Binding-site contacts:
Ligand atom C8 contacts residue ASP31 of chain 1.B at 3.8 Å.
Ligand atom C5 contacts residue PHE9 of chain 1.B at 3.8 Å (hydrophobic).
Ligand atom O6 contacts residue PHE9 of chain 1.B at 3.4 Å.
Ligand atom O6 contacts residue PHE7 of chain 1.B at 4.1 Å.
Ligand atom C1 contacts residue PHE9 of chain 1.B at 3.7 Å (hydrophobic).
Ligand atom O3 contacts residue ARG67 of chain 1.B at 3.8 Å.
Ligand atom O4 contacts residue PHE9 of chain 1.B at 4.1 Å.
Ligand atom O7 contacts residue ASN63 of chain 1.B at 3.2 Å (h-bond).
Ligand atom C7 contacts residue ASP31 of chain 1.B at 4.0 Å.
Ligand atom C6 contacts residue GLN61 of chain 1.B at 3.1 Å.
Ligand atom O3 contacts residue LYS12 of chain 1.B at 3.4 Å (salt-bridge).
Ligand atom C2 contacts residue PHE9 of chain 1.B at 4.0 Å (hydrophobic).
Ligand atom C6 contacts residue PHE7 of chain 1.B at 3.8 Å (hydrophobic).
Ligand atom O7 contacts residue ARG67 of chain 1.B at 3.2 Å (salt-bridge).
Ligand atom C6 contacts residue PHE9 of chain 1.B at 3.9 Å (hydrophobic).
Ligand atom C1 contacts residue THR65 of chain 1.B at 4.1 Å.
Ligand atom C3 contacts residue ASP31 of chain 1.B at 3.9 Å.
Ligand atom O5 contacts residue ASN63 of chain 1.B at 2.3 Å (h-bond).
Ligand atom C1 contacts residue ASN63 of chain 1.B at 1.4 Å.
Ligand atom C2 contacts residue ASP31 of chain 1.B at 4.0 Å.
Ligand atom N2 contacts residue ASP31 of chain 1.B at 3.1 Å (salt-bridge).
Ligand atom O2 contacts residue TYR62 of chain 1.B at 3.5 Å.
Ligand atom C3 contacts residue ASN63 of chain 1.B at 3.8 Å.
Ligand atom O6 contacts residue THR26 of chain 1.B at 4.1 Å.
Ligand atom C2 contacts residue PHE7 of chain 1.B at 4.1 Å (hydrophobic).
Ligand atom C8 contacts residue ARG67 of chain 1.B at 3.5 Å.
Ligand atom O6 contacts residue GLN61 of chain 1.B at 3.7 Å.
Ligand atom C2 contacts residue ASN63 of chain 1.B at 2.5 Å.
Ligand atom O7 contacts residue VAL30 of chain 1.B at 3.6 Å.
Ligand atom C6 contacts residue PHE9 of chain 1.B at 3.8 Å (hydrophobic).
Ligand atom C5 contacts residue ASN63 of chain 1.B at 3.6 Å.
Ligand atom N2 contacts residue ASN63 of chain 1.B at 2.9 Å (h-bond).
Ligand atom C7 contacts residue ARG67 of chain 1.B at 3.7 Å.
Ligand atom C2 contacts residue VAL30 of chain 1.B at 4.1 Å (hydrophobic).
Ligand atom O4 contacts residue VAL30 of chain 1.B at 3.9 Å.
Ligand atom C4 contacts residue PHE7 of chain 1.B at 3.6 Å (hydrophobic).
Ligand atom C6 contacts residue THR26 of chain 1.B at 3.6 Å.
Ligand atom C7 contacts residue ASN63 of chain 1.B at 3.3 Å.
Ligand atom C5 contacts residue PHE9 of chain 1.B at 3.9 Å (hydrophobic).
Ligand atom O7 contacts residue VAL28 of chain 1.B at 4.1 Å.

Sequence of chain 1.B:
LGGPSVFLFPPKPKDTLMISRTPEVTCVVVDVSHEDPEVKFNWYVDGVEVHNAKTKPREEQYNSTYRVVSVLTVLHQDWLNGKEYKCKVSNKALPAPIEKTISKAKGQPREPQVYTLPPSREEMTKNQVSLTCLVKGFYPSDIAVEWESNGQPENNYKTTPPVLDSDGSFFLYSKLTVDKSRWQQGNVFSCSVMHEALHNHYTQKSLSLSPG

A protein and the small-molecule ligand that binds it are described below.
Small molecule (SMILES): CC(=O)N[C@H]1[C@H](O[C@H]2[C@H](O)[C@@H](NC(C)=O)CO[C@@H]2CO[C@@H]2O[C@@H](C)[C@@H](O)[C@@H](O)[C@@H]2O)O[C@H](CO)[C@@H](O[C@H]2O[C@H](CO[C@H]3O[C@H](CO)[C@@H](O)[C@H](O)[C@@H]3O[C@@H]3O[C@H](CO)[C@@H](O)[C@H](O)[C@H]3NC(C)=O)[C@@H](O)[C@H](O[C@H]3O[C@H](CO)[C@@H](O)[C@H](O)[C@@H]3O)[C@@H]2O)[C@@H]1O